Binding-site contacts:
Ligand atom C1 contacts residue GLN117 of chain 1.B at 4.3 Å.
Ligand atom O6 contacts residue ARG147 of chain 1.A at 2.8 Å (salt-bridge).
Ligand atom C1 contacts residue LYS258 of chain 1.A at 3.2 Å.
Ligand atom O6 contacts residue ALA197 of chain 1.A at 3.4 Å.
Ligand atom O5 contacts residue GLN117 of chain 1.B at 4.1 Å.
Ligand atom C2 contacts residue LYS258 of chain 1.A at 3.4 Å.
Ligand atom C2 contacts residue ARG147 of chain 1.A at 4.0 Å.
Ligand atom C1 contacts residue ARG140 of chain 1.A at 4.4 Å.
Ligand atom C2 contacts residue ARG140 of chain 1.A at 3.4 Å.
Ligand atom C4 contacts residue ARG147 of chain 1.A at 4.0 Å.
Ligand atom O5 contacts residue ARG140 of chain 1.A at 3.3 Å (salt-bridge).
Ligand atom C2 contacts residue ASP116 of chain 1.B at 4.1 Å.
Ligand atom C3 contacts residue ARG140 of chain 1.A at 4.3 Å.
Ligand atom C3 contacts residue LEU196 of chain 1.A at 4.5 Å (hydrophobic).
Ligand atom C3 contacts residue ALA197 of chain 1.A at 3.6 Å (hydrophobic).
Ligand atom C3 contacts residue SER198 of chain 1.A at 3.7 Å.
Ligand atom C4 contacts residue LEU196 of chain 1.A at 4.1 Å (hydrophobic).
Ligand atom C4 contacts residue ALA197 of chain 1.A at 4.2 Å (hydrophobic).
Ligand atom C4 contacts residue LYS258 of chain 1.A at 4.4 Å.
Ligand atom C2 contacts residue SER198 of chain 1.A at 4.2 Å.
Ligand atom O5 contacts residue LYS258 of chain 1.A at 2.8 Å (salt-bridge).
Ligand atom O6 contacts residue SER198 of chain 1.A at 3.7 Å.
Ligand atom O6 contacts residue ARG140 of chain 1.A at 3.9 Å.
Ligand atom O5 contacts residue SER198 of chain 1.A at 3.0 Å (h-bond).
Ligand atom C3 contacts residue ARG147 of chain 1.A at 3.7 Å.
Ligand atom O6 contacts residue LEU196 of chain 1.A at 4.2 Å.
Ligand atom C1 contacts residue ASP116 of chain 1.B at 4.1 Å.
Ligand atom C3 contacts residue LYS258 of chain 1.A at 3.8 Å.

Sequence of chain 1.B:
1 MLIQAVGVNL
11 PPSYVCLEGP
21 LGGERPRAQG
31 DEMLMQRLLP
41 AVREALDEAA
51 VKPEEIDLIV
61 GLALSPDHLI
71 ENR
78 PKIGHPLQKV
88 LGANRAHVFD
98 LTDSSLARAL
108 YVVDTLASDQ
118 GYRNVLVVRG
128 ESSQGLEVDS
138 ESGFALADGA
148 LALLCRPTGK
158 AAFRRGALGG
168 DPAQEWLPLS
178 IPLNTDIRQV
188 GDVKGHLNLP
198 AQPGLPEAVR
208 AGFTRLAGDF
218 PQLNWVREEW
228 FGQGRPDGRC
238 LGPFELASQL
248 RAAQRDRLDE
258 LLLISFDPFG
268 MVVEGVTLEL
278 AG

This protein binds this small molecule.
Small molecule (SMILES): C[C@@H](O)[C@@H](C)O

Sequence of chain 1.A:
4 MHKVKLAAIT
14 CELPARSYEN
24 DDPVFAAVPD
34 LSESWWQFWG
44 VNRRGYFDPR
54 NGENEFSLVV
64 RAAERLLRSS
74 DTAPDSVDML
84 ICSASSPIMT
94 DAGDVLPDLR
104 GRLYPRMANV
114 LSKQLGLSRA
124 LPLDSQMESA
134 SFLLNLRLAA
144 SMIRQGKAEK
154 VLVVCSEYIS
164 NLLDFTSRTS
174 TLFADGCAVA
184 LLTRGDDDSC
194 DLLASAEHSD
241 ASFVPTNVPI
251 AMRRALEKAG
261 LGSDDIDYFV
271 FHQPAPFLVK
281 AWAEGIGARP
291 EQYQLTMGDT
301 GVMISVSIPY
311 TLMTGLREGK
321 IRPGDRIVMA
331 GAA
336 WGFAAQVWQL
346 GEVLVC